Sequence of chain 1.C:
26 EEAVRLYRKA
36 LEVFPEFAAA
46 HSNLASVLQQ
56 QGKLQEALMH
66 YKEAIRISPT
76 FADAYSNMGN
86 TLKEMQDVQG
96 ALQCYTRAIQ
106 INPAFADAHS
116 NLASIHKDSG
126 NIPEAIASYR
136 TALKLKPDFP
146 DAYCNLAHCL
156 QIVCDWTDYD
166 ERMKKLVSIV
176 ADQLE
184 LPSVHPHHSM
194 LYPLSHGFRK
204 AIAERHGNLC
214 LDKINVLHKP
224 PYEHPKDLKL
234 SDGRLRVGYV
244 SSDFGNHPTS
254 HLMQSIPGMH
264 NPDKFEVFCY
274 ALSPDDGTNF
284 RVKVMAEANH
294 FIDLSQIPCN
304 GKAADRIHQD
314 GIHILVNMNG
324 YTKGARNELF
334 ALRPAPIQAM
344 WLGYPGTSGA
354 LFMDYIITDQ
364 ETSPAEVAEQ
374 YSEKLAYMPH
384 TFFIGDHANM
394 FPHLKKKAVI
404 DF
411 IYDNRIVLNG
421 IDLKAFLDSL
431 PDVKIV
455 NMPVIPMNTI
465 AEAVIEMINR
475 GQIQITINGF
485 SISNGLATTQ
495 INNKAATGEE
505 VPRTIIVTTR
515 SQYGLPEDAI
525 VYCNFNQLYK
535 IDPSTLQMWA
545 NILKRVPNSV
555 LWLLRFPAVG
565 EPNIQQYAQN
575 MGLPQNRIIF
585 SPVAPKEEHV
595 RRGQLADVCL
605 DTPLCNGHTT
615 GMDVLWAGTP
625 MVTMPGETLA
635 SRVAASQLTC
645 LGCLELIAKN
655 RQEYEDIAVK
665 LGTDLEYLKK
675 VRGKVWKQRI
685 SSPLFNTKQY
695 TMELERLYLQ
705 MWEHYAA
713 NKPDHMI

Binding-site contacts:
Ligand atom O4 contacts residue PHE386 of chain 1.C at 3.2 Å.
Ligand atom C12 contacts residue UDP1 of chain 1.G at 3.8 Å.
Ligand atom O6 contacts residue GLY346 of chain 1.C at 3.5 Å.
Ligand atom C15 contacts residue LYS534 of chain 1.C at 3.8 Å.
Ligand atom C12 contacts residue HIS190 of chain 1.C at 3.7 Å.
Ligand atom C15 contacts residue MET193 of chain 1.C at 3.6 Å (hydrophobic).
Ligand atom C3 contacts residue HIS612 of chain 1.C at 3.4 Å.
Ligand atom O16 contacts residue HIS190 of chain 1.C at 2.8 Å (h-bond).
Ligand atom C3 contacts residue UDP1 of chain 1.G at 3.5 Å.
Ligand atom O5 contacts residue GLY346 of chain 1.C at 3.9 Å.
Ligand atom O16 contacts residue SER9 of chain 1.D at 3.4 Å.
Ligand atom C1 contacts residue SER9 of chain 1.D at 1.4 Å.
Ligand atom C4 contacts residue LEU345 of chain 1.C at 3.2 Å (hydrophobic).
Ligand atom C2 contacts residue SER9 of chain 1.D at 2.7 Å.
Ligand atom C4 contacts residue GLY346 of chain 1.C at 3.8 Å.
Ligand atom O4 contacts residue LEU345 of chain 1.C at 2.6 Å (h-bond).
Ligand atom O3 contacts residue PRO348 of chain 1.C at 3.5 Å.
Ligand atom C12 contacts residue SER9 of chain 1.D at 3.7 Å.
Ligand atom C5 contacts residue SER9 of chain 1.D at 3.3 Å.
Ligand atom O3 contacts residue HIS612 of chain 1.C at 2.8 Å (h-bond).
Ligand atom O5 contacts residue SER9 of chain 1.D at 2.0 Å (h-bond).
Ligand atom C13 contacts residue UDP1 of chain 1.G at 3.4 Å.
Ligand atom N2 contacts residue SER9 of chain 1.D at 3.5 Å (h-bond).
Ligand atom C14 contacts residue MET193 of chain 1.C at 3.9 Å (hydrophobic).
Ligand atom C2 contacts residue UDP1 of chain 1.G at 3.9 Å.
Ligand atom C14 contacts residue PRO348 of chain 1.C at 3.9 Å (hydrophobic).
Ligand atom C14 contacts residue TYR533 of chain 1.C at 3.6 Å (hydrophobic).
Ligand atom C1 contacts residue UDP1 of chain 1.G at 3.7 Å.
Ligand atom O6 contacts residue THR252 of chain 1.C at 2.4 Å (h-bond).
Ligand atom O16 contacts residue PRO348 of chain 1.C at 3.5 Å.
Ligand atom C14 contacts residue CYS609 of chain 1.C at 3.0 Å (hydrophobic).
Ligand atom C15 contacts residue CYS609 of chain 1.C at 1.7 Å (hydrophobic).
Ligand atom C6 contacts residue PRO251 of chain 1.C at 3.8 Å (hydrophobic).
Ligand atom C13 contacts residue CYS609 of chain 1.C at 3.9 Å (hydrophobic).
Ligand atom C15 contacts residue TYR533 of chain 1.C at 3.4 Å (hydrophobic).
Ligand atom C12 contacts residue PRO348 of chain 1.C at 3.7 Å (hydrophobic).
Ligand atom C13 contacts residue TYR533 of chain 1.C at 3.4 Å (hydrophobic).
Ligand atom N2 contacts residue UDP1 of chain 1.G at 3.2 Å (h-bond).
Ligand atom N2 contacts residue HIS612 of chain 1.C at 3.4 Å (h-bond).
Ligand atom C6 contacts residue THR252 of chain 1.C at 3.5 Å.

Sequence of chain 1.D:
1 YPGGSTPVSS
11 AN

A small-molecule ligand and the protein it binds are described below.
Small molecule (SMILES): C/C=C/C(=O)N[C@H]1C(O)O[C@H](CO)[C@@H](O)[C@@H]1O